A protein and the small-molecule ligand that binds it are described below.
Small molecule (SMILES): OC[C@H]1O[C@H](O[C@H]2[C@H](O)[C@@H](O)[C@@H](O)O[C@@H]2CO)[C@H](O)[C@@H](O)[C@@H]1O

Sequence of chain 1.B:
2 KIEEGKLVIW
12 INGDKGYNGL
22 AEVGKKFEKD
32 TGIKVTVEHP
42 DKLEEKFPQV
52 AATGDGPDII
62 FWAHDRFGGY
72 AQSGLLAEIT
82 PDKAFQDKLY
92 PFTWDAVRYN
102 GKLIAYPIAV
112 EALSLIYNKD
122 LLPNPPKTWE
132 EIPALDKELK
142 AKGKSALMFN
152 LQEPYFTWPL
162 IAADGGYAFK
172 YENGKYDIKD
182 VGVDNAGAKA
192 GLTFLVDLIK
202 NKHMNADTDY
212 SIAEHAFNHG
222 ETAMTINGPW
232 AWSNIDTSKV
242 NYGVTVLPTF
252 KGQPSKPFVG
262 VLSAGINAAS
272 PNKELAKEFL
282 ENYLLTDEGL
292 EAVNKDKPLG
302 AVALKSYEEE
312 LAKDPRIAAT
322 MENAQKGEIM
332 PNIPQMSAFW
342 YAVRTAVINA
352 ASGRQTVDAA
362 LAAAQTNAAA

Binding-site contacts:
Ligand atom O2 contacts residue ASP66 of chain 1.B at 2.5 Å (salt-bridge).
Ligand atom C4 contacts residue ARG67 of chain 1.B at 3.9 Å.
Ligand atom O2 contacts residue TRP63 of chain 1.B at 3.2 Å (h-bond).
Ligand atom O2 contacts residue LYS16 of chain 1.B at 2.7 Å (salt-bridge).
Ligand atom C2 contacts residue TRP63 of chain 1.B at 4.0 Å (hydrophobic).
Ligand atom C6 contacts residue GLU154 of chain 1.B at 3.3 Å.
Ligand atom O3 contacts residue TRP63 of chain 1.B at 3.3 Å (h-bond).
Ligand atom C1 contacts residue LYS16 of chain 1.B at 3.8 Å.
Ligand atom C3 contacts residue TRP63 of chain 1.B at 3.5 Å (hydrophobic).
Ligand atom C6 contacts residue PRO155 of chain 1.B at 3.8 Å (hydrophobic).
Ligand atom C2 contacts residue ASP66 of chain 1.B at 3.3 Å.
Ligand atom C1 contacts residue TRP231 of chain 1.B at 4.0 Å (hydrophobic).
Ligand atom O2 contacts residue GLU112 of chain 1.B at 2.7 Å (salt-bridge).
Ligand atom O6 contacts residue GLU154 of chain 1.B at 2.5 Å (salt-bridge).
Ligand atom C3 contacts residue ARG67 of chain 1.B at 4.0 Å.
Ligand atom C2 contacts residue TRP341 of chain 1.B at 3.9 Å (hydrophobic).
Ligand atom O2 contacts residue ALA64 of chain 1.B at 3.4 Å.
Ligand atom O6 contacts residue TYR156 of chain 1.B at 3.1 Å (h-bond).
Ligand atom O3 contacts residue ASP66 of chain 1.B at 2.6 Å (salt-bridge).
Ligand atom O5 contacts residue TRP341 of chain 1.B at 4.0 Å.
Ligand atom O5 contacts residue TYR156 of chain 1.B at 3.2 Å.
Ligand atom O2 contacts residue MET331 of chain 1.B at 3.9 Å.
Ligand atom O3 contacts residue TRP341 of chain 1.B at 3.8 Å.
Ligand atom C6 contacts residue TRP341 of chain 1.B at 3.7 Å (hydrophobic).
Ligand atom C4 contacts residue TRP341 of chain 1.B at 3.5 Å (hydrophobic).
Ligand atom C2 contacts residue GLU112 of chain 1.B at 3.5 Å.
Ligand atom C5 contacts residue GLU154 of chain 1.B at 3.9 Å.
Ligand atom C6 contacts residue TYR156 of chain 1.B at 3.7 Å (hydrophobic).
Ligand atom O3 contacts residue GLU112 of chain 1.B at 3.8 Å.
Ligand atom O3 contacts residue ALA64 of chain 1.B at 3.3 Å.
Ligand atom C1 contacts residue TYR156 of chain 1.B at 3.5 Å (hydrophobic).
Ligand atom O1 contacts residue LYS16 of chain 1.B at 3.6 Å (salt-bridge).
Ligand atom C2 contacts residue LYS16 of chain 1.B at 3.8 Å.
Ligand atom O4 contacts residue ARG67 of chain 1.B at 2.8 Å (salt-bridge).
Ligand atom O3 contacts residue ARG67 of chain 1.B at 2.8 Å (salt-bridge).
Ligand atom C4 contacts residue TYR156 of chain 1.B at 3.9 Å (hydrophobic).
Ligand atom C3 contacts residue ASP66 of chain 1.B at 3.5 Å.
Ligand atom O6 contacts residue PHE157 of chain 1.B at 3.7 Å.
Ligand atom O6 contacts residue PRO155 of chain 1.B at 3.4 Å.
Ligand atom O4 contacts residue TRP341 of chain 1.B at 3.9 Å.